Sequence of chain 1.B:
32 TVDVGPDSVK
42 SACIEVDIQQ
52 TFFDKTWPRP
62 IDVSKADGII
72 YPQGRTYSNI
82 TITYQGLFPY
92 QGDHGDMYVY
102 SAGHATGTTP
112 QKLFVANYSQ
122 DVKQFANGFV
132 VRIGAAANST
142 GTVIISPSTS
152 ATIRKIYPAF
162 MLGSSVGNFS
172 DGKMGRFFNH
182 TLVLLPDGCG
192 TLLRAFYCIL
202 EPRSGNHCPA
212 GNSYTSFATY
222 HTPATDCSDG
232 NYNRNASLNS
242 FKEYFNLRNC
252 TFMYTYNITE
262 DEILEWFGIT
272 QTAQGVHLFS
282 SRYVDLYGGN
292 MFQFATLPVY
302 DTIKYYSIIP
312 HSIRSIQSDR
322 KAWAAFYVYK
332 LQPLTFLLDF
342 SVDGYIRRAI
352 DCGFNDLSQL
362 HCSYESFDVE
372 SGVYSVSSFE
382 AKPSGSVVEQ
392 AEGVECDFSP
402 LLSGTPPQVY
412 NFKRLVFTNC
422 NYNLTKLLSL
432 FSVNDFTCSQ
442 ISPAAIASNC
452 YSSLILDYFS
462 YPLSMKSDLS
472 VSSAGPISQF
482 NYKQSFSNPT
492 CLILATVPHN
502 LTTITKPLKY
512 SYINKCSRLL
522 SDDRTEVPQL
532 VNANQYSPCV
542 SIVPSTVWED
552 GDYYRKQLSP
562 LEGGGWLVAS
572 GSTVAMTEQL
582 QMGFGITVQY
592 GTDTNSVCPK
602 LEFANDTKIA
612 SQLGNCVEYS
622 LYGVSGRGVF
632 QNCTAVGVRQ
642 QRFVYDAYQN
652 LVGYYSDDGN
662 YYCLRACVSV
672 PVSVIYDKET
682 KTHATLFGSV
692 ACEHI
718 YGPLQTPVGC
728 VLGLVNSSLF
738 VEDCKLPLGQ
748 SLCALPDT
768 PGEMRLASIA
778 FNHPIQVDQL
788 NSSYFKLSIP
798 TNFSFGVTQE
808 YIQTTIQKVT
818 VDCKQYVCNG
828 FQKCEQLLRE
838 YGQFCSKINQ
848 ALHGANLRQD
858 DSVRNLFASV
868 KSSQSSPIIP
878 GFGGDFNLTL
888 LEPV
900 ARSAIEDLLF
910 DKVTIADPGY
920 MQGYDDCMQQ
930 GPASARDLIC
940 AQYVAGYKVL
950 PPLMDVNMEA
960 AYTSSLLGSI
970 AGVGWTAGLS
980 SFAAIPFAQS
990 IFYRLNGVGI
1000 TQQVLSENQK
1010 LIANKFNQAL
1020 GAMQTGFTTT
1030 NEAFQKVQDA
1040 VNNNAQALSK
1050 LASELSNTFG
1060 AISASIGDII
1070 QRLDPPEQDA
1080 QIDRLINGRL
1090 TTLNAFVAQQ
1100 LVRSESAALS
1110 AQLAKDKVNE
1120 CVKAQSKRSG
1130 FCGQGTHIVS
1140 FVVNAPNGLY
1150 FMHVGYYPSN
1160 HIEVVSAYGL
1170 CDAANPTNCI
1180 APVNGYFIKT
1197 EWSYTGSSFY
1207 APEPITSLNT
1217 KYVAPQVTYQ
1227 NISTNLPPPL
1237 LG

Sequence of chain 1.A:
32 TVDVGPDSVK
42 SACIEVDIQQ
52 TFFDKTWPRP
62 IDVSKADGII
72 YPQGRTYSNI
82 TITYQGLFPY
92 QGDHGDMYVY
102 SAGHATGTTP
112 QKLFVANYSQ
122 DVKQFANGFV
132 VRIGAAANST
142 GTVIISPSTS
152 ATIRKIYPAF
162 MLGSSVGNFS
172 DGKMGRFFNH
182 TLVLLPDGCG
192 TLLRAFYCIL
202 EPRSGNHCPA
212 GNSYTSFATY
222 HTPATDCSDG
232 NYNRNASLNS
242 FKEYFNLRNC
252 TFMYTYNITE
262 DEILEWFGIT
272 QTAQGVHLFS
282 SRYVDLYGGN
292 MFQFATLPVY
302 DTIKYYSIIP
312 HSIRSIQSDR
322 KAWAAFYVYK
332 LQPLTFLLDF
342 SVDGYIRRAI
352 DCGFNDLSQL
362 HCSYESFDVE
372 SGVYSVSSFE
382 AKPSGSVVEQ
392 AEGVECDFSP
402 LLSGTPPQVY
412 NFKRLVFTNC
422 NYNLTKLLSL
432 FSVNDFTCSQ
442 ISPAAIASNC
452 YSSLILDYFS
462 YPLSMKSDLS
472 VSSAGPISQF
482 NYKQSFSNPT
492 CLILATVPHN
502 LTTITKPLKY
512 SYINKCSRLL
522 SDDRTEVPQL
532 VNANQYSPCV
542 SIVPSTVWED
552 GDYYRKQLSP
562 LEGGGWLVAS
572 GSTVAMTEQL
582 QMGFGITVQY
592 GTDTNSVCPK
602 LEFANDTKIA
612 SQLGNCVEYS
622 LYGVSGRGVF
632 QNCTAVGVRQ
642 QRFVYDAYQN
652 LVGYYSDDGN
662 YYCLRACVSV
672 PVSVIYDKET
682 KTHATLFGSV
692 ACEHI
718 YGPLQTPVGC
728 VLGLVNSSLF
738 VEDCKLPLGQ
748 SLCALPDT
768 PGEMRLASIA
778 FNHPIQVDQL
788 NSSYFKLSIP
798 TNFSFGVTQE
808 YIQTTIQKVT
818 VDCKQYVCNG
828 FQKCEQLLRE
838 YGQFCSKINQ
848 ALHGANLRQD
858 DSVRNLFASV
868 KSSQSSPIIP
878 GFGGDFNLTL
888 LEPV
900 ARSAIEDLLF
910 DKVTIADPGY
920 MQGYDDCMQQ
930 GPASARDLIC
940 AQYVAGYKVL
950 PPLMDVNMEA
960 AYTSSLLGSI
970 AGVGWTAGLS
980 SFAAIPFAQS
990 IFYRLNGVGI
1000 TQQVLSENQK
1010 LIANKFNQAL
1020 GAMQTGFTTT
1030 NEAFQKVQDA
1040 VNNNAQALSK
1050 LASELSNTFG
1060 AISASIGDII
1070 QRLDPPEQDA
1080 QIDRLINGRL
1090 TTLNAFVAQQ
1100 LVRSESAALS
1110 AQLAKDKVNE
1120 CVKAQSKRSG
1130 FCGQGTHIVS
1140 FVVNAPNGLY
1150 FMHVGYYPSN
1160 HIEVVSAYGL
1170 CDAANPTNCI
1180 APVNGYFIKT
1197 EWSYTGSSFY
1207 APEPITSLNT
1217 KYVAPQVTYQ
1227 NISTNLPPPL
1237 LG

Binding-site contacts:
Ligand atom C8 contacts residue TYR1225 of chain 1.A at 3.3 Å (hydrophobic).
Ligand atom O7 contacts residue VAL1223 of chain 1.A at 3.2 Å (h-bond).
Ligand atom C8 contacts residue GLN1222 of chain 1.A at 3.8 Å.
Ligand atom C2 contacts residue VAL1223 of chain 1.A at 4.2 Å (hydrophobic).
Ligand atom O5 contacts residue ASN1227 of chain 1.A at 2.4 Å (h-bond).
Ligand atom N2 contacts residue GLN1226 of chain 1.A at 4.3 Å.
Ligand atom C8 contacts residue VAL1223 of chain 1.A at 4.1 Å (hydrophobic).
Ligand atom C1 contacts residue ASN1227 of chain 1.A at 1.5 Å.
Ligand atom C3 contacts residue ASN1227 of chain 1.A at 3.9 Å.
Ligand atom N2 contacts residue VAL1223 of chain 1.A at 4.0 Å.
Ligand atom C7 contacts residue TYR1225 of chain 1.A at 3.5 Å (hydrophobic).
Ligand atom C3 contacts residue VAL1223 of chain 1.A at 3.6 Å (hydrophobic).
Ligand atom C1 contacts residue VAL1223 of chain 1.A at 4.2 Å (hydrophobic).
Ligand atom C8 contacts residue GLN1226 of chain 1.A at 3.8 Å.
Ligand atom O3 contacts residue GLU1006 of chain 1.B at 4.0 Å.
Ligand atom O4 contacts residue VAL1223 of chain 1.A at 3.7 Å.
Ligand atom N2 contacts residue ASN1227 of chain 1.A at 3.0 Å (h-bond).
Ligand atom C7 contacts residue ASN1227 of chain 1.A at 3.8 Å.
Ligand atom C1 contacts residue TYR1225 of chain 1.A at 3.8 Å (hydrophobic).
Ligand atom C8 contacts residue SER790 of chain 1.A at 3.6 Å.
Ligand atom O5 contacts residue VAL1223 of chain 1.A at 4.0 Å.
Ligand atom C3 contacts residue GLN1222 of chain 1.A at 4.4 Å.
Ligand atom C2 contacts residue TYR1225 of chain 1.A at 3.8 Å (hydrophobic).
Ligand atom C5 contacts residue ASN1227 of chain 1.A at 3.7 Å.
Ligand atom C3 contacts residue TYR1225 of chain 1.A at 4.2 Å (hydrophobic).
Ligand atom O4 contacts residue GLU1006 of chain 1.B at 4.2 Å.
Ligand atom C7 contacts residue GLN1222 of chain 1.A at 4.0 Å.
Ligand atom C2 contacts residue ASN1227 of chain 1.A at 2.6 Å.
Ligand atom C7 contacts residue VAL1223 of chain 1.A at 3.7 Å (hydrophobic).
Ligand atom N2 contacts residue TYR1225 of chain 1.A at 2.8 Å (h-bond).
Ligand atom O3 contacts residue VAL1223 of chain 1.A at 3.0 Å (h-bond).
Ligand atom O7 contacts residue GLN1222 of chain 1.A at 3.8 Å.
Ligand atom C4 contacts residue ASN1227 of chain 1.A at 4.5 Å.
Ligand atom C8 contacts residue PRO1221 of chain 1.A at 3.5 Å (hydrophobic).
Ligand atom O7 contacts residue ASN1227 of chain 1.A at 3.9 Å.

A small-molecule ligand and the protein it binds are described below.
Small molecule (SMILES): CC(=O)N[C@H]1[C@H](O[C@H]2[C@H](O)[C@@H](NC(C)=O)CO[C@@H]2CO)O[C@H](CO)[C@@H](O[C@@H]2O[C@H](CO)[C@@H](O)[C@H](O[C@H]3O[C@H](CO)[C@@H](O)[C@H](O)[C@@H]3O)[C@@H]2O)[C@@H]1O